The small molecule below binds the protein below.
Small molecule (SMILES): CC(=O)N[C@@H]1[C@@H](O)[C@H](O)[C@@H](CO)O[C@H]1O

Sequence of chain 1.A:
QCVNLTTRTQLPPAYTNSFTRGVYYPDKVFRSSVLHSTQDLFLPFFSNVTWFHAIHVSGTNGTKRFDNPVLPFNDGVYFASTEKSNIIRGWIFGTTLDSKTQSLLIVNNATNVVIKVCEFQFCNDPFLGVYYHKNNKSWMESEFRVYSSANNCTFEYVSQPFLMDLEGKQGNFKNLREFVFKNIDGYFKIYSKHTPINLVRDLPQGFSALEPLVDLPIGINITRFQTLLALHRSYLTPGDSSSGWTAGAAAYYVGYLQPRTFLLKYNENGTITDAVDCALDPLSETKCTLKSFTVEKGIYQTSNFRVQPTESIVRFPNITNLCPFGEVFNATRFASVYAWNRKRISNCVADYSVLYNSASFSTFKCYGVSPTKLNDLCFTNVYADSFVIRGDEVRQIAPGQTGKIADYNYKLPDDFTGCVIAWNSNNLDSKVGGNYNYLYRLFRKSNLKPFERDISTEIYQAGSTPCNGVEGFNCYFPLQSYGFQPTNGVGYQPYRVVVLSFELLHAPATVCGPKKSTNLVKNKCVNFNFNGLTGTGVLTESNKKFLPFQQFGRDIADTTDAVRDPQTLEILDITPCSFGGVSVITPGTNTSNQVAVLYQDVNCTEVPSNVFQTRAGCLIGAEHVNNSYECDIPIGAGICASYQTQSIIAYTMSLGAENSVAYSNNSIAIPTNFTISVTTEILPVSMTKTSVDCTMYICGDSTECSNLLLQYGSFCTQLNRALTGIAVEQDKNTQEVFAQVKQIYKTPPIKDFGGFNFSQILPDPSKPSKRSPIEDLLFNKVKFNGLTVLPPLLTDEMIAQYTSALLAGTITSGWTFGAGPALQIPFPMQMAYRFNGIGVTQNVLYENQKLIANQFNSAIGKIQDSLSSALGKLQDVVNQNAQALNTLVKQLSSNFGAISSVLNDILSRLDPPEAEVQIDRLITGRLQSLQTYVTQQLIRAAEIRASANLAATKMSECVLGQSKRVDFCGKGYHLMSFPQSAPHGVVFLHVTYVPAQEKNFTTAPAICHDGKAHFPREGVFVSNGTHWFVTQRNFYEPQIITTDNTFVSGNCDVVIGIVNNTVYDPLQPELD

Binding-site contacts:
Ligand atom C5 contacts residue ASN657 of chain 1.A at 3.7 Å.
Ligand atom C4 contacts residue ASN657 of chain 1.A at 4.2 Å.
Ligand atom C8 contacts residue HIS655 of chain 1.A at 4.2 Å.
Ligand atom N2 contacts residue ASN657 of chain 1.A at 2.9 Å (h-bond).
Ligand atom C3 contacts residue ASN657 of chain 1.A at 3.8 Å.
Ligand atom C1 contacts residue ASN657 of chain 1.A at 1.4 Å.
Ligand atom C2 contacts residue ASN657 of chain 1.A at 2.4 Å.
Ligand atom O7 contacts residue ASN657 of chain 1.A at 3.8 Å.
Ligand atom O5 contacts residue ASN657 of chain 1.A at 2.4 Å (h-bond).
Ligand atom C7 contacts residue ASN657 of chain 1.A at 3.6 Å.